The small molecule below binds the protein below.
Small molecule (SMILES): CC(=O)N[C@@H]1[C@@H](O)[C@H](O)[C@@H](CO)O[C@H]1O

Binding-site contacts:
Ligand atom O7 contacts residue LEU394 of chain 2.A at 4.0 Å.
Ligand atom C1 contacts residue ASN385 of chain 2.A at 1.5 Å.
Ligand atom O5 contacts residue GLN345 of chain 2.A at 4.4 Å.
Ligand atom O3 contacts residue TYR392 of chain 2.A at 4.2 Å.
Ligand atom C8 contacts residue TYR392 of chain 2.A at 3.7 Å (hydrophobic).
Ligand atom C8 contacts residue ASN385 of chain 2.A at 4.4 Å.
Ligand atom C3 contacts residue ASN385 of chain 2.A at 3.8 Å.
Ligand atom C7 contacts residue ASN385 of chain 2.A at 3.5 Å.
Ligand atom C2 contacts residue ASN385 of chain 2.A at 2.5 Å.
Ligand atom O3 contacts residue ARG107 of chain 2.A at 3.7 Å.
Ligand atom O7 contacts residue ARG107 of chain 2.A at 4.3 Å.
Ligand atom C6 contacts residue SER387 of chain 2.A at 3.2 Å.
Ligand atom N2 contacts residue ASN385 of chain 2.A at 2.5 Å (h-bond).
Ligand atom C8 contacts residue ARG107 of chain 2.A at 3.7 Å.
Ligand atom C5 contacts residue ASN385 of chain 2.A at 3.7 Å.
Ligand atom C1 contacts residue SER387 of chain 2.A at 4.2 Å.
Ligand atom O7 contacts residue ASN385 of chain 2.A at 4.0 Å.
Ligand atom C2 contacts residue TYR392 of chain 2.A at 4.4 Å (hydrophobic).
Ligand atom C5 contacts residue SER387 of chain 2.A at 3.5 Å.
Ligand atom O5 contacts residue SER387 of chain 2.A at 3.5 Å (h-bond).
Ligand atom C7 contacts residue LEU394 of chain 2.A at 4.2 Å (hydrophobic).
Ligand atom C4 contacts residue ASN385 of chain 2.A at 4.3 Å.
Ligand atom C3 contacts residue TYR392 of chain 2.A at 3.8 Å (hydrophobic).
Ligand atom O6 contacts residue SER387 of chain 2.A at 4.3 Å.
Ligand atom C1 contacts residue TYR392 of chain 2.A at 4.4 Å (hydrophobic).
Ligand atom O7 contacts residue GLN93 of chain 2.A at 4.2 Å.
Ligand atom N2 contacts residue TYR392 of chain 2.A at 4.1 Å.
Ligand atom O5 contacts residue ASN385 of chain 2.A at 2.4 Å (h-bond).

Sequence of chain 2.A:
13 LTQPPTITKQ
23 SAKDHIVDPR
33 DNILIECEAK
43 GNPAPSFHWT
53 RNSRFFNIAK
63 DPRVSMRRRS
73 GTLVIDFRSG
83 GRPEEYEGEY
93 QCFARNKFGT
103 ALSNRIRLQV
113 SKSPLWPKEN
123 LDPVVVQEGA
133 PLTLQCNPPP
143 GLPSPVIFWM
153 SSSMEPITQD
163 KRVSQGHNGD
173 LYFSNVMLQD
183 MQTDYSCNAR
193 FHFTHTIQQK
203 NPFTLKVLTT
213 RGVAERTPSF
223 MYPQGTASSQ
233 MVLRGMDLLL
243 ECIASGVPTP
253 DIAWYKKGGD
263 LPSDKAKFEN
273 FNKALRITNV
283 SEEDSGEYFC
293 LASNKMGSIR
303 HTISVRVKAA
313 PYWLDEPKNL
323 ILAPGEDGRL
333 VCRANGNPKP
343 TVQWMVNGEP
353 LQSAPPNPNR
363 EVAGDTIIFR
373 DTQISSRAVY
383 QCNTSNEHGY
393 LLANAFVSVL